Sequence of chain 1.A:
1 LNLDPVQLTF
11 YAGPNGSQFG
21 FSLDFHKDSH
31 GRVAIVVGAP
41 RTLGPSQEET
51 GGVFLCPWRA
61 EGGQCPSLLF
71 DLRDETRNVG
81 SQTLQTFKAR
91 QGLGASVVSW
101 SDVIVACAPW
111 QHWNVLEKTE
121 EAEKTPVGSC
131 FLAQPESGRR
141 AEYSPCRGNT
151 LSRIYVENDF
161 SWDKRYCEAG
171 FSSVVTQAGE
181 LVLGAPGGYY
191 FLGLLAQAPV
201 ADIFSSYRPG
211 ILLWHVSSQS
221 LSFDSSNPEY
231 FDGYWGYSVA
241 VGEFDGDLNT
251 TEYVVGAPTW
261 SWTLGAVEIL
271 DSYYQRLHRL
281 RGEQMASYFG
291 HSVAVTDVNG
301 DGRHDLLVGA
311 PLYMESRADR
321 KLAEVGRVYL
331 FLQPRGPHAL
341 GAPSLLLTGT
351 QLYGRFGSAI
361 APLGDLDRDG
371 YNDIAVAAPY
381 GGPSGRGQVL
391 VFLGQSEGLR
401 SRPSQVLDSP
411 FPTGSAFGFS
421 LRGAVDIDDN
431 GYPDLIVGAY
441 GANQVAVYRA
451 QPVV

Binding-site contacts:
Ligand atom N5 contacts residue PHE231 of chain 1.A at 3.5 Å.
Ligand atom O2 contacts residue ASN215 of chain 1.B at 3.0 Å (h-bond).
Ligand atom N2 contacts residue SO41 of chain 1.AA at 2.7 Å (h-bond).
Ligand atom O1 contacts residue ASN215 of chain 1.B at 3.5 Å (h-bond).
Ligand atom C5 contacts residue SO41 of chain 1.AA at 3.6 Å.
Ligand atom C7 contacts residue SER121 of chain 1.B at 3.7 Å.
Ligand atom C8 contacts residue SO41 of chain 1.AA at 3.4 Å.
Ligand atom O1 contacts residue GLU220 of chain 1.B at 3.1 Å (salt-bridge).
Ligand atom C9 contacts residue SO41 of chain 1.AA at 3.6 Å.
Ligand atom C14 contacts residue PHE231 of chain 1.A at 3.7 Å (hydrophobic).
Ligand atom C12 contacts residue TYR190 of chain 1.A at 3.7 Å (hydrophobic).
Ligand atom C2 contacts residue ARG216 of chain 1.B at 3.5 Å.
Ligand atom C18 contacts residue ASP224 of chain 1.A at 3.8 Å.
Ligand atom C2 contacts residue SO41 of chain 1.AA at 3.5 Å.
Ligand atom C7 contacts residue ASN215 of chain 1.B at 3.3 Å.
Ligand atom C6 contacts residue ASN215 of chain 1.B at 3.3 Å.
Ligand atom N4 contacts residue TYR189 of chain 1.A at 3.1 Å (h-bond).
Ligand atom C7 contacts residue TYR122 of chain 1.B at 3.8 Å (hydrophobic).
Ligand atom C16 contacts residue TYR190 of chain 1.A at 3.6 Å (hydrophobic).
Ligand atom C2 contacts residue ALA218 of chain 1.B at 3.7 Å (hydrophobic).
Ligand atom C7 contacts residue MN1 of chain 1.V at 3.3 Å.
Ligand atom C16 contacts residue PHE160 of chain 1.A at 3.6 Å (hydrophobic).
Ligand atom N4 contacts residue ASP224 of chain 1.A at 2.9 Å (salt-bridge).
Ligand atom C3 contacts residue ARG216 of chain 1.B at 3.5 Å.
Ligand atom O2 contacts residue ARG214 of chain 1.B at 3.5 Å.
Ligand atom N4 contacts residue LEU192 of chain 1.A at 3.7 Å.
Ligand atom C11 contacts residue SO41 of chain 1.AA at 3.2 Å.
Ligand atom C11 contacts residue TYR190 of chain 1.A at 3.7 Å (hydrophobic).
Ligand atom C18 contacts residue SER225 of chain 1.A at 3.8 Å.
Ligand atom N3 contacts residue TYR190 of chain 1.A at 3.7 Å.
Ligand atom O2 contacts residue SER121 of chain 1.B at 3.3 Å.
Ligand atom O2 contacts residue TYR122 of chain 1.B at 3.3 Å (h-bond).
Ligand atom O1 contacts residue SER121 of chain 1.B at 3.3 Å.
Ligand atom C3 contacts residue ASN215 of chain 1.B at 3.4 Å.
Ligand atom C1 contacts residue ARG216 of chain 1.B at 3.6 Å.
Ligand atom C10 contacts residue SO41 of chain 1.AA at 3.6 Å.
Ligand atom C17 contacts residue TYR190 of chain 1.A at 3.5 Å (hydrophobic).
Ligand atom N5 contacts residue SER225 of chain 1.A at 2.8 Å (h-bond).
Ligand atom C1 contacts residue SO41 of chain 1.AA at 3.6 Å.
Ligand atom O1 contacts residue MN1 of chain 1.V at 2.1 Å.

A protein and the small-molecule ligand that binds it are described below.
Small molecule (SMILES): [H]/N=C(/N)c1ccc(N2CCN(C3CCN(CC(=O)O)CC3)CC2)cc1

Sequence of chain 1.B:
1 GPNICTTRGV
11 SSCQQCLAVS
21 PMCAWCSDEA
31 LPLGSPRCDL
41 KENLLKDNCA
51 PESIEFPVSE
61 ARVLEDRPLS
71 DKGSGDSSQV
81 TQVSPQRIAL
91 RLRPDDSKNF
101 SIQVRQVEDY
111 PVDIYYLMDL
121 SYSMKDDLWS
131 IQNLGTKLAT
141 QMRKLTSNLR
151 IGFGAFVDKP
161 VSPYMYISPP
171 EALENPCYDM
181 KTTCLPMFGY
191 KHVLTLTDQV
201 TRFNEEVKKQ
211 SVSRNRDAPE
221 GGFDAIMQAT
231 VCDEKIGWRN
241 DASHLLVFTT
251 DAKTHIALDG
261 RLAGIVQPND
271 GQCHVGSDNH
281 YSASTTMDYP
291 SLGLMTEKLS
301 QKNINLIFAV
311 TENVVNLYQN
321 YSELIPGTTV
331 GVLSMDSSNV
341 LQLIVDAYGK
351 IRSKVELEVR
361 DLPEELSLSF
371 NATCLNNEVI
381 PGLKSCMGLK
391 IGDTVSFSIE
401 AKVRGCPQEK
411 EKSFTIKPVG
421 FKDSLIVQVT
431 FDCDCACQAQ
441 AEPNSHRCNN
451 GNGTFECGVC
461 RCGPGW